Binding-site contacts:
Ligand atom C8 contacts residue TYR317 of chain 1.C at 3.1 Å (hydrophobic).
Ligand atom C13 contacts residue HIS320 of chain 1.C at 3.6 Å.
Ligand atom C6 contacts residue TYR317 of chain 1.C at 3.8 Å (hydrophobic).
Ligand atom O3 contacts residue GLN42 of chain 1.C at 2.6 Å (h-bond).
Ligand atom O3 contacts residue TRP428 of chain 1.C at 2.9 Å (h-bond).
Ligand atom C1 contacts residue GLU188 of chain 1.C at 3.3 Å.
Ligand atom O2 contacts residue ASN187 of chain 1.C at 2.9 Å (h-bond).
Ligand atom C3 contacts residue GLN42 of chain 1.C at 3.8 Å.
Ligand atom C4 contacts residue TRP428 of chain 1.C at 3.7 Å (hydrophobic).
Ligand atom O2 contacts residue HIS143 of chain 1.C at 3.2 Å (h-bond).
Ligand atom N1 contacts residue GLU373 of chain 1.C at 3.4 Å (salt-bridge).
Ligand atom O2 contacts residue GLU188 of chain 1.C at 3.5 Å (salt-bridge).
Ligand atom O6 contacts residue TYR317 of chain 1.C at 3.5 Å.
Ligand atom C2 contacts residue GLU373 of chain 1.C at 3.4 Å.
Ligand atom C5 contacts residue TYR317 of chain 1.C at 3.4 Å (hydrophobic).
Ligand atom C7 contacts residue TYR317 of chain 1.C at 3.5 Å (hydrophobic).
Ligand atom C1 contacts residue GLU373 of chain 1.C at 3.1 Å.
Ligand atom C5 contacts residue GLU373 of chain 1.C at 3.6 Å.
Ligand atom O4 contacts residue GLU427 of chain 1.C at 2.6 Å (salt-bridge).
Ligand atom C6 contacts residue PHE436 of chain 1.C at 3.7 Å (hydrophobic).
Ligand atom O6 contacts residue TRP346 of chain 1.C at 3.2 Å.
Ligand atom C4 contacts residue GLU427 of chain 1.C at 3.4 Å.
Ligand atom O2 contacts residue GLU373 of chain 1.C at 2.7 Å (salt-bridge).
Ligand atom C3 contacts residue GLU373 of chain 1.C at 3.5 Å.
Ligand atom C2 contacts residue GLU188 of chain 1.C at 3.7 Å.
Ligand atom C11 contacts residue TRP346 of chain 1.C at 3.5 Å (hydrophobic).
Ligand atom C6 contacts residue GLU427 of chain 1.C at 3.3 Å.
Ligand atom C8 contacts residue TRP346 of chain 1.C at 3.4 Å (hydrophobic).
Ligand atom O1 contacts residue GLU188 of chain 1.C at 2.5 Å (salt-bridge).
Ligand atom O3 contacts residue HIS143 of chain 1.C at 2.9 Å (h-bond).
Ligand atom C12 contacts residue TRP346 of chain 1.C at 3.5 Å (hydrophobic).
Ligand atom N2 contacts residue TYR317 of chain 1.C at 3.4 Å.
Ligand atom C3 contacts residue TRP420 of chain 1.C at 3.7 Å (hydrophobic).
Ligand atom O4 contacts residue GLN42 of chain 1.C at 3.0 Å (h-bond).
Ligand atom O3 contacts residue TRP420 of chain 1.C at 3.6 Å.
Ligand atom O4 contacts residue TRP420 of chain 1.C at 3.0 Å (h-bond).
Ligand atom N1 contacts residue TYR317 of chain 1.C at 3.5 Å (h-bond).
Ligand atom C14 contacts residue TRP346 of chain 1.C at 3.7 Å (hydrophobic).
Ligand atom C13 contacts residue TRP346 of chain 1.C at 3.4 Å (hydrophobic).
Ligand atom C9 contacts residue TRP346 of chain 1.C at 3.4 Å (hydrophobic).

The small molecule below binds the protein below.
Small molecule (SMILES): CCCCCCCC/N=C1\OC[C@@H]2[C@@H](O)[C@H](O)[C@@H](O)[C@H](O)N12

Sequence of chain 1.C:
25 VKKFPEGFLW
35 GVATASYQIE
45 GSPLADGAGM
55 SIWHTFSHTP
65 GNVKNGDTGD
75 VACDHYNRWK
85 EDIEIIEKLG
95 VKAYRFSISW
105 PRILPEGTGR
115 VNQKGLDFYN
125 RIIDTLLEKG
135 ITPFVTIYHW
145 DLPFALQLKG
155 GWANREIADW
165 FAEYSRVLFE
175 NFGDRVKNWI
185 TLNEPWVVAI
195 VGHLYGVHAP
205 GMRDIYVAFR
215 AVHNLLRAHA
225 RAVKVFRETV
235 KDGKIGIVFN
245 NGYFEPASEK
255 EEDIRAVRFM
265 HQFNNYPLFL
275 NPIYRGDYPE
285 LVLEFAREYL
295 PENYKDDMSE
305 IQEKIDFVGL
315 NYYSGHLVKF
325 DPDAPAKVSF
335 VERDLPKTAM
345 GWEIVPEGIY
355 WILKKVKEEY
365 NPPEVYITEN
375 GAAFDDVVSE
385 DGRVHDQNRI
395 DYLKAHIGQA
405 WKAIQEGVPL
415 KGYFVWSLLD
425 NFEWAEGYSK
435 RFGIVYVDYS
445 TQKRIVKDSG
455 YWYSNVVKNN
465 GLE